This small molecule binds to this protein.
Small molecule (SMILES): N[C@@H](COP(=O)(O)O)C(=O)O

Binding-site contacts:
Ligand atom O1P contacts residue HIS39 of chain 1.D at 3.4 Å (h-bond).
Ligand atom O contacts residue PRO7 of chain 1.F at 4.0 Å.
Ligand atom C contacts residue TRP102 of chain 1.F at 4.2 Å (hydrophobic).
Ligand atom OXT contacts residue PRO7 of chain 1.F at 3.9 Å.
Ligand atom O2P contacts residue ARG40 of chain 1.D at 4.1 Å.
Ligand atom CA contacts residue HIS330 of chain 1.F at 4.0 Å.
Ligand atom O3P contacts residue HIS39 of chain 1.D at 3.0 Å (h-bond).
Ligand atom C contacts residue PRO7 of chain 1.F at 4.2 Å (hydrophobic).
Ligand atom OG contacts residue PMP1 of chain 1.O at 3.7 Å.
Ligand atom O contacts residue PMP1 of chain 1.O at 2.6 Å (h-bond).
Ligand atom O3P contacts residue TYR235 of chain 1.D at 4.3 Å.
Ligand atom O2P contacts residue HIS330 of chain 1.F at 3.5 Å (h-bond).
Ligand atom CA contacts residue TRP102 of chain 1.F at 3.6 Å (hydrophobic).
Ligand atom CB contacts residue HIS39 of chain 1.D at 3.7 Å.
Ligand atom P contacts residue ARG40 of chain 1.D at 3.3 Å.
Ligand atom OXT contacts residue THR151 of chain 1.F at 4.2 Å.
Ligand atom C contacts residue ARG337 of chain 1.F at 3.8 Å.
Ligand atom CB contacts residue PMP1 of chain 1.O at 3.2 Å.
Ligand atom O2P contacts residue ARG331 of chain 1.F at 4.2 Å.
Ligand atom O1P contacts residue ARG331 of chain 1.F at 4.1 Å.
Ligand atom O contacts residue TRP102 of chain 1.F at 4.3 Å.
Ligand atom O3P contacts residue ARG40 of chain 1.D at 2.7 Å (salt-bridge).
Ligand atom OG contacts residue HIS39 of chain 1.D at 3.5 Å (h-bond).
Ligand atom OG contacts residue TRP102 of chain 1.F at 4.1 Å.
Ligand atom CB contacts residue GLY8 of chain 1.F at 4.1 Å.
Ligand atom O3P contacts residue LEU234 of chain 1.D at 4.2 Å.
Ligand atom O2P contacts residue TRP102 of chain 1.F at 4.1 Å.
Ligand atom O contacts residue ARG337 of chain 1.F at 4.3 Å.
Ligand atom O contacts residue LYS195 of chain 1.F at 3.3 Å (salt-bridge).
Ligand atom P contacts residue HIS39 of chain 1.D at 3.5 Å.
Ligand atom OXT contacts residue VAL152 of chain 1.F at 4.2 Å.
Ligand atom OXT contacts residue ARG337 of chain 1.F at 2.7 Å (salt-bridge).
Ligand atom C contacts residue THR151 of chain 1.F at 4.3 Å.
Ligand atom O contacts residue THR151 of chain 1.F at 3.7 Å.
Ligand atom CA contacts residue PMP1 of chain 1.O at 3.2 Å.
Ligand atom C contacts residue HIS330 of chain 1.F at 4.3 Å.
Ligand atom OXT contacts residue HIS330 of chain 1.F at 3.6 Å.
Ligand atom O1P contacts residue ARG40 of chain 1.D at 2.8 Å (salt-bridge).
Ligand atom C contacts residue PMP1 of chain 1.O at 3.2 Å.
Ligand atom N contacts residue HIS330 of chain 1.F at 2.9 Å.

Sequence of chain 1.D:
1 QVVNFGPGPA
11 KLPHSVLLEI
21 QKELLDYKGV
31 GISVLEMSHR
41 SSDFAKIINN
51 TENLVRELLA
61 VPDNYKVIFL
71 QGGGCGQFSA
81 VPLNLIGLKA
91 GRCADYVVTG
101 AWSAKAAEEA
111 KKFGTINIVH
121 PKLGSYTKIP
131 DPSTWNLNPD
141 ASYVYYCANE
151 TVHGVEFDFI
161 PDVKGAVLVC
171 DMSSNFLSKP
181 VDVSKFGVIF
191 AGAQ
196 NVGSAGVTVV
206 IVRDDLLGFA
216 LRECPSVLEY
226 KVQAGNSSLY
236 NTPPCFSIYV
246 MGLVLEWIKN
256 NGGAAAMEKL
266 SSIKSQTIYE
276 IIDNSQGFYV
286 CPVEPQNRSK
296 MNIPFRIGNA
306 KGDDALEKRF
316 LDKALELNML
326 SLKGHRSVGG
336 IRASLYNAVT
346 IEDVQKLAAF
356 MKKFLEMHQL

Sequence of chain 1.F:
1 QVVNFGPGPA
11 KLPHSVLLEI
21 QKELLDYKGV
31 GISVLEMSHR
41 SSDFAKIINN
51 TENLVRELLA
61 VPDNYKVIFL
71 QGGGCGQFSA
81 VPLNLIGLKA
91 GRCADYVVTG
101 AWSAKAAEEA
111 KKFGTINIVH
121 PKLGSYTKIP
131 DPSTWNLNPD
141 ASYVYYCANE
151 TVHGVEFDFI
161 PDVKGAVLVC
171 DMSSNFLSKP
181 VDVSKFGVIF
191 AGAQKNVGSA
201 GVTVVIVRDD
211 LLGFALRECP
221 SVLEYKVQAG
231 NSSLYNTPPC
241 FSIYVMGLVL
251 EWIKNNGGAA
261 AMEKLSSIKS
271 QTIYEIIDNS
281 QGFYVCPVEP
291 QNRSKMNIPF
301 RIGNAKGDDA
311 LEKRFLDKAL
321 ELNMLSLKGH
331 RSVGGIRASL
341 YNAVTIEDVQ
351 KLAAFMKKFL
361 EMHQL